Sequence of chain 1.A:
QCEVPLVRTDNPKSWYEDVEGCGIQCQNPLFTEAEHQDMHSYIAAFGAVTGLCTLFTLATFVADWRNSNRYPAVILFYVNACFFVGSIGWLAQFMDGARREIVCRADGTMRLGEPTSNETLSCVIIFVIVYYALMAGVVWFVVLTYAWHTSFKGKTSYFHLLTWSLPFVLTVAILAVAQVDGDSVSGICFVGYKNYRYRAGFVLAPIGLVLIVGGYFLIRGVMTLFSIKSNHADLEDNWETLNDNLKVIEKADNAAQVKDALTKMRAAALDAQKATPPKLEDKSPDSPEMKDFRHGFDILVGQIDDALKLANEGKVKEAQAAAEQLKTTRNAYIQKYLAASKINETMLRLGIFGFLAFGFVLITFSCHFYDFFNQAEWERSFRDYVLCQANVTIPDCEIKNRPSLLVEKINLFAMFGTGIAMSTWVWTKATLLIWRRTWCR

The protein below binds the small molecule below.
Small molecule (SMILES): CC1=C2C[C@H]3[C@@H](CC=C4C[C@@H](O)CC[C@@]43C)[C@@H]2CC[C@]12O[C@@H]1C[C@H](C)CN[C@H]1[C@H]2C

Binding-site contacts:
Ligand atom C19 contacts residue ASN33 of chain 1.A at 3.6 Å.
Ligand atom C10 contacts residue ASN33 of chain 1.A at 3.3 Å.
Ligand atom C13 contacts residue TYR208 of chain 1.A at 3.4 Å (hydrophobic).
Ligand atom C11 contacts residue GLN390 of chain 1.A at 3.4 Å.
Ligand atom C29 contacts residue TYR21 of chain 1.A at 3.9 Å (hydrophobic).
Ligand atom C19 contacts residue PRO426 of chain 1.A at 4.0 Å (hydrophobic).
Ligand atom C20 contacts residue ARG214 of chain 1.A at 3.5 Å.
Ligand atom C28 contacts residue LYS209 of chain 1.A at 3.8 Å.
Ligand atom C30 contacts residue LEU117 of chain 1.A at 3.3 Å (hydrophobic).
Ligand atom C30 contacts residue LYS209 of chain 1.A at 3.8 Å.
Ligand atom C15 contacts residue GLN390 of chain 1.A at 3.9 Å.
Ligand atom C26 contacts residue GLU394 of chain 1.A at 3.8 Å.
Ligand atom C19 contacts residue PHE36 of chain 1.A at 3.7 Å (hydrophobic).
Ligand atom C24 contacts residue LYS209 of chain 1.A at 4.0 Å.
Ligand atom C25 contacts residue GLU431 of chain 1.A at 3.7 Å.
Ligand atom C04 contacts residue PRO426 of chain 1.A at 4.1 Å (hydrophobic).
Ligand atom C27 contacts residue MET115 of chain 1.A at 4.0 Å (hydrophobic).
Ligand atom C23 contacts residue ASP198 of chain 1.A at 3.8 Å.
Ligand atom N03 contacts residue PHE397 of chain 1.A at 3.3 Å.
Ligand atom C20 contacts residue ASP386 of chain 1.A at 3.7 Å.
Ligand atom C22 contacts residue ASP386 of chain 1.A at 3.6 Å.
Ligand atom C30 contacts residue ILE29 of chain 1.A at 4.0 Å (hydrophobic).
Ligand atom C13 contacts residue GLN390 of chain 1.A at 3.7 Å.
Ligand atom C17 contacts residue ASP386 of chain 1.A at 4.1 Å.
Ligand atom C21 contacts residue ASP198 of chain 1.A at 3.1 Å.
Ligand atom C21 contacts residue TYR208 of chain 1.A at 3.6 Å (hydrophobic).
Ligand atom C11 contacts residue TYR208 of chain 1.A at 3.0 Å (hydrophobic).
Ligand atom C23 contacts residue VAL200 of chain 1.A at 3.4 Å (hydrophobic).
Ligand atom C24 contacts residue LEU117 of chain 1.A at 3.9 Å (hydrophobic).
Ligand atom C07 contacts residue ASN33 of chain 1.A at 4.1 Å.
Ligand atom O02 contacts residue GLU431 of chain 1.A at 3.0 Å (salt-bridge).
Ligand atom C04 contacts residue ASN33 of chain 1.A at 4.1 Å.
Ligand atom C29 contacts residue PHE397 of chain 1.A at 3.5 Å (hydrophobic).
Ligand atom C15 contacts residue ARG214 of chain 1.A at 4.0 Å.
Ligand atom C21 contacts residue ASN33 of chain 1.A at 4.0 Å.
Ligand atom C26 contacts residue TRP393 of chain 1.A at 3.9 Å (hydrophobic).
Ligand atom C26 contacts residue PHE397 of chain 1.A at 4.1 Å (hydrophobic).
Ligand atom C27 contacts residue ASN33 of chain 1.A at 3.5 Å.
Ligand atom C18 contacts residue LYS209 of chain 1.A at 4.0 Å.
Ligand atom C16 contacts residue PHE397 of chain 1.A at 4.0 Å (hydrophobic).